The small molecule below binds the protein below.
Small molecule (SMILES): O=[N+]([O-])c1ccc(O)c2ncccc12

Sequence of chain 1.A:
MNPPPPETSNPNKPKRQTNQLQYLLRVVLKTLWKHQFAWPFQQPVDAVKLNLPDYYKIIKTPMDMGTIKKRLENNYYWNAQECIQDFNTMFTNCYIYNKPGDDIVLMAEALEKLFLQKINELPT

Binding-site contacts:
Ligand atom C4 contacts residue ILE104 of chain 1.A at 3.8 Å (hydrophobic).
Ligand atom C1 contacts residue ILE104 of chain 1.A at 3.8 Å (hydrophobic).
Ligand atom C4 contacts residue ASN98 of chain 1.A at 3.7 Å.
Ligand atom C6 contacts residue TYR97 of chain 1.A at 4.0 Å (hydrophobic).
Ligand atom C3 contacts residue VAL45 of chain 1.A at 3.8 Å (hydrophobic).
Ligand atom C4 contacts residue CYS94 of chain 1.A at 4.2 Å (hydrophobic).
Ligand atom O1 contacts residue PRO40 of chain 1.A at 3.0 Å (h-bond).
Ligand atom C2 contacts residue PRO40 of chain 1.A at 3.7 Å (hydrophobic).
Ligand atom O2 contacts residue TRP39 of chain 1.A at 4.3 Å.
Ligand atom N1 contacts residue LEU50 of chain 1.A at 3.7 Å.
Ligand atom C9 contacts residue ILE104 of chain 1.A at 3.9 Å (hydrophobic).
Ligand atom C6 contacts residue ASN98 of chain 1.A at 3.1 Å.
Ligand atom C5 contacts residue ASN98 of chain 1.A at 3.8 Å.
Ligand atom C8 contacts residue LEU50 of chain 1.A at 3.9 Å (hydrophobic).
Ligand atom C3 contacts residue PHE41 of chain 1.A at 4.1 Å (hydrophobic).
Ligand atom N1 contacts residue ILE104 of chain 1.A at 4.4 Å.
Ligand atom C1 contacts residue LEU50 of chain 1.A at 4.2 Å (hydrophobic).
Ligand atom C2 contacts residue VAL45 of chain 1.A at 3.7 Å (hydrophobic).
Ligand atom N2 contacts residue TYR97 of chain 1.A at 3.8 Å.
Ligand atom C4 contacts residue TYR55 of chain 1.A at 4.4 Å (hydrophobic).
Ligand atom C7 contacts residue LEU52 of chain 1.A at 3.5 Å (hydrophobic).
Ligand atom O3 contacts residue ASN98 of chain 1.A at 2.8 Å (h-bond).
Ligand atom C2 contacts residue ILE104 of chain 1.A at 3.9 Å (hydrophobic).
Ligand atom N2 contacts residue ASN98 of chain 1.A at 3.1 Å (h-bond).
Ligand atom C9 contacts residue LEU50 of chain 1.A at 4.3 Å (hydrophobic).
Ligand atom C5 contacts residue ILE104 of chain 1.A at 3.7 Å (hydrophobic).
Ligand atom C8 contacts residue LEU52 of chain 1.A at 3.9 Å (hydrophobic).
Ligand atom C6 contacts residue ILE104 of chain 1.A at 4.2 Å (hydrophobic).
Ligand atom O2 contacts residue PRO40 of chain 1.A at 3.9 Å.
Ligand atom O3 contacts residue CYS94 of chain 1.A at 3.5 Å.
Ligand atom O1 contacts residue LEU50 of chain 1.A at 3.8 Å.
Ligand atom O2 contacts residue LEU50 of chain 1.A at 3.6 Å.
Ligand atom N2 contacts residue ILE104 of chain 1.A at 4.0 Å.
Ligand atom C6 contacts residue LEU52 of chain 1.A at 3.9 Å (hydrophobic).
Ligand atom C3 contacts residue ILE104 of chain 1.A at 4.1 Å (hydrophobic).
Ligand atom O3 contacts residue ILE104 of chain 1.A at 4.2 Å.
Ligand atom N1 contacts residue PRO40 of chain 1.A at 3.8 Å.
Ligand atom O3 contacts residue TYR55 of chain 1.A at 4.0 Å.
Ligand atom C7 contacts residue ASN98 of chain 1.A at 4.4 Å.
Ligand atom C1 contacts residue PRO40 of chain 1.A at 4.3 Å (hydrophobic).